This protein binds this small molecule.
Small molecule (SMILES): OC[C@H]1O[C@H](O[C@H]2[C@H](O)[C@@H](O)[C@@H](O[C@H]3[C@H](O)[C@@H](O)[C@@H](O[C@H]4[C@H](O)[C@@H](O)[C@@H](O[C@H]5[C@H](O)[C@@H](O)[C@@H](O)O[C@@H]5CO)O[C@@H]4CO)O[C@@H]3CO)O[C@@H]2CO)[C@H](O)[C@@H](O)[C@@H]1O

Sequence of chain 1.A:
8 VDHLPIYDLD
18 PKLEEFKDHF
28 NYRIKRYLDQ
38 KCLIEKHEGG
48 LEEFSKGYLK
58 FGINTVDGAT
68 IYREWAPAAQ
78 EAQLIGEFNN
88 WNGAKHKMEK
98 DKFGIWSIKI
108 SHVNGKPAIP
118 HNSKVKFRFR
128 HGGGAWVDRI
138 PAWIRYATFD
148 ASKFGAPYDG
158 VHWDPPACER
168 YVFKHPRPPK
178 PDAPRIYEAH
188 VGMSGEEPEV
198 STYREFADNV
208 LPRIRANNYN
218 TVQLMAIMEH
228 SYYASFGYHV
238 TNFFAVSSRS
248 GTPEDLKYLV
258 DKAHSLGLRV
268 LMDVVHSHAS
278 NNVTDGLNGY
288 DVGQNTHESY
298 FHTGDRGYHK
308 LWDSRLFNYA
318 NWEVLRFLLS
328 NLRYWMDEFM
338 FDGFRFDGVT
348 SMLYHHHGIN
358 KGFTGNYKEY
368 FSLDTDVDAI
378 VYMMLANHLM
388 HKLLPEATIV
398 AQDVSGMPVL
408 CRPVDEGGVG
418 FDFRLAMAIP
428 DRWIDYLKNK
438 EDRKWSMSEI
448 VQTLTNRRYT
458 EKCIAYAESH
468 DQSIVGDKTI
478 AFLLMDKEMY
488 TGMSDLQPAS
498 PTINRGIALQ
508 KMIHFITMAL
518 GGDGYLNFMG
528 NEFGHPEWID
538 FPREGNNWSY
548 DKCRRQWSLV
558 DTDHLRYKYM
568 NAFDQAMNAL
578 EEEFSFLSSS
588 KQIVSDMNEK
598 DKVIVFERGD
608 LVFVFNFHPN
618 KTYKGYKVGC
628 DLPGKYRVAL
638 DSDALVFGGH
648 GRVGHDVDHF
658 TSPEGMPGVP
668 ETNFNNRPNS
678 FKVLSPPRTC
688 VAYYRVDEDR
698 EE

Binding-site contacts:
Ligand atom C2 contacts residue TRP319 of chain 1.A at 3.5 Å (hydrophobic).
Ligand atom O6 contacts residue PHE100 of chain 1.A at 3.9 Å.
Ligand atom O2 contacts residue GLU295 of chain 1.A at 3.7 Å.
Ligand atom O3 contacts residue LYS99 of chain 1.A at 3.9 Å.
Ligand atom C3 contacts residue PHE100 of chain 1.A at 3.5 Å (hydrophobic).
Ligand atom C3 contacts residue GLU320 of chain 1.A at 3.9 Å.
Ligand atom C2 contacts residue HIS44 of chain 1.A at 3.9 Å.
Ligand atom O6 contacts residue HIS44 of chain 1.A at 2.6 Å (h-bond).
Ligand atom O3 contacts residue TRP72 of chain 1.A at 3.2 Å (h-bond).
Ligand atom O3 contacts residue GLU45 of chain 1.A at 3.8 Å.
Ligand atom C2 contacts residue GLU295 of chain 1.A at 3.7 Å.
Ligand atom O2 contacts residue TRP72 of chain 1.A at 3.4 Å (h-bond).
Ligand atom C6 contacts residue HIS44 of chain 1.A at 3.7 Å.
Ligand atom O2 contacts residue ARG323 of chain 1.A at 3.8 Å.
Ligand atom O4 contacts residue LYS99 of chain 1.A at 2.8 Å (salt-bridge).
Ligand atom C4 contacts residue TRP319 of chain 1.A at 3.7 Å (hydrophobic).
Ligand atom O3 contacts residue PHE100 of chain 1.A at 3.7 Å.
Ligand atom O6 contacts residue HIS294 of chain 1.A at 3.2 Å.
Ligand atom O4 contacts residue PHE100 of chain 1.A at 3.4 Å.
Ligand atom O5 contacts residue GLU295 of chain 1.A at 3.9 Å.
Ligand atom O3 contacts residue GLU320 of chain 1.A at 3.4 Å (salt-bridge).
Ligand atom O2 contacts residue PRO74 of chain 1.A at 3.3 Å.
Ligand atom C6 contacts residue PRO74 of chain 1.A at 3.5 Å (hydrophobic).
Ligand atom O5 contacts residue TRP319 of chain 1.A at 3.4 Å.
Ligand atom O3 contacts residue ARG323 of chain 1.A at 3.2 Å (salt-bridge).
Ligand atom C1 contacts residue TRP319 of chain 1.A at 3.6 Å (hydrophobic).
Ligand atom C2 contacts residue PHE100 of chain 1.A at 3.8 Å (hydrophobic).
Ligand atom C2 contacts residue GLU45 of chain 1.A at 3.4 Å.
Ligand atom C1 contacts residue GLU295 of chain 1.A at 3.2 Å.
Ligand atom O6 contacts residue GLY101 of chain 1.A at 3.5 Å (h-bond).
Ligand atom O2 contacts residue GLU320 of chain 1.A at 2.6 Å (salt-bridge).
Ligand atom O5 contacts residue HIS294 of chain 1.A at 3.3 Å.
Ligand atom C1 contacts residue GLU45 of chain 1.A at 3.8 Å.
Ligand atom C2 contacts residue GLU320 of chain 1.A at 3.2 Å.
Ligand atom O2 contacts residue GLU45 of chain 1.A at 2.7 Å (salt-bridge).
Ligand atom C4 contacts residue LYS99 of chain 1.A at 3.6 Å.
Ligand atom C6 contacts residue TRP319 of chain 1.A at 3.8 Å (hydrophobic).
Ligand atom O5 contacts residue HIS44 of chain 1.A at 3.5 Å.
Ligand atom C3 contacts residue LYS99 of chain 1.A at 3.9 Å.
Ligand atom O2 contacts residue PHE100 of chain 1.A at 3.0 Å (h-bond).